Sequence of chain 1.B:
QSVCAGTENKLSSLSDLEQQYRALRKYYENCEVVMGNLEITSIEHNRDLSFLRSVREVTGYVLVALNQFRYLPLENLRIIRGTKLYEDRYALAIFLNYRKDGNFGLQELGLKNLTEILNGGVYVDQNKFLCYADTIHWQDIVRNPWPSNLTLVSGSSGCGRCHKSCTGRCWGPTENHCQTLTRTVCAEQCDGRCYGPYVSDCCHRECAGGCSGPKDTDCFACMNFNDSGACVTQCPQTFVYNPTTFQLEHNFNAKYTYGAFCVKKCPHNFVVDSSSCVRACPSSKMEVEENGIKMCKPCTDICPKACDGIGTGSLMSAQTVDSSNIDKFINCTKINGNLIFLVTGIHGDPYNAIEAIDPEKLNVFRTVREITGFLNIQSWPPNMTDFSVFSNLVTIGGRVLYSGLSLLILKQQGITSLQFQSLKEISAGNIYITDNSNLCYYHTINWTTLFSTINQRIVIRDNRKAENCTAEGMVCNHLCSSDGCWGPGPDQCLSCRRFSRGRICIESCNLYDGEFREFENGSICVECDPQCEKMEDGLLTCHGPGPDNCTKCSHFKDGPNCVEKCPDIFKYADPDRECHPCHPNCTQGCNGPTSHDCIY

The protein below binds the small molecule below.
Small molecule (SMILES): CC(=O)N[C@H]1[C@H](O[C@H]2[C@H](O)[C@@H](NC(C)=O)CO[C@@H]2CO)O[C@H](CO)[C@@H](O)[C@@H]1O

Binding-site contacts:
Ligand atom O7 contacts residue PRO384 of chain 1.B at 3.7 Å.
Ligand atom C7 contacts residue ASN385 of chain 1.B at 3.4 Å.
Ligand atom O7 contacts residue ASN385 of chain 1.B at 3.2 Å (h-bond).
Ligand atom C5 contacts residue ASN385 of chain 1.B at 3.7 Å.
Ligand atom C3 contacts residue ASN385 of chain 1.B at 3.8 Å.
Ligand atom C8 contacts residue PRO384 of chain 1.B at 3.2 Å (hydrophobic).
Ligand atom C4 contacts residue ASN385 of chain 1.B at 4.3 Å.
Ligand atom C1 contacts residue ASN385 of chain 1.B at 1.5 Å.
Ligand atom C8 contacts residue ASN385 of chain 1.B at 4.1 Å.
Ligand atom C2 contacts residue ASN385 of chain 1.B at 2.5 Å.
Ligand atom C7 contacts residue PRO384 of chain 1.B at 3.8 Å (hydrophobic).
Ligand atom O5 contacts residue ASN385 of chain 1.B at 2.4 Å (h-bond).
Ligand atom N2 contacts residue ASN385 of chain 1.B at 2.9 Å (h-bond).